A protein and the small-molecule ligand that binds it are described below.
Small molecule (SMILES): CC(=O)N[C@@H]1[C@@H](O)[C@H](O)[C@@H](CO)O[C@H]1O

Binding-site contacts:
Ligand atom O7 contacts residue GLU132 of chain 1.B at 2.7 Å (salt-bridge).
Ligand atom C7 contacts residue ASN165 of chain 1.B at 3.2 Å.
Ligand atom O5 contacts residue GLU132 of chain 1.B at 4.2 Å.
Ligand atom O3 contacts residue GLU132 of chain 1.B at 2.9 Å (salt-bridge).
Ligand atom O7 contacts residue ASN164 of chain 1.B at 3.5 Å.
Ligand atom C2 contacts residue GLU132 of chain 1.B at 3.3 Å.
Ligand atom C4 contacts residue LYS113 of chain 1.B at 3.8 Å.
Ligand atom O3 contacts residue LYS113 of chain 1.B at 2.9 Å (salt-bridge).
Ligand atom O6 contacts residue GLU132 of chain 1.B at 4.4 Å.
Ligand atom N2 contacts residue SER112 of chain 1.B at 3.9 Å.
Ligand atom C1 contacts residue ASN165 of chain 1.B at 1.4 Å.
Ligand atom O7 contacts residue ASN165 of chain 1.B at 3.2 Å.
Ligand atom O6 contacts residue THR167 of chain 1.B at 4.2 Å.
Ligand atom C4 contacts residue ASN165 of chain 1.B at 4.3 Å.
Ligand atom O7 contacts residue SER112 of chain 1.B at 3.3 Å (h-bond).
Ligand atom C4 contacts residue GLU132 of chain 1.B at 3.2 Å.
Ligand atom C2 contacts residue ASN165 of chain 1.B at 2.5 Å.
Ligand atom O5 contacts residue ASN165 of chain 1.B at 2.4 Å (h-bond).
Ligand atom C3 contacts residue SER112 of chain 1.B at 3.5 Å.
Ligand atom C7 contacts residue GLU132 of chain 1.B at 3.5 Å.
Ligand atom C1 contacts residue GLU132 of chain 1.B at 4.3 Å.
Ligand atom O3 contacts residue THR114 of chain 1.B at 4.3 Å.
Ligand atom C4 contacts residue SER112 of chain 1.B at 4.3 Å.
Ligand atom O3 contacts residue SER112 of chain 1.B at 2.3 Å (h-bond).
Ligand atom O4 contacts residue LYS113 of chain 1.B at 3.1 Å (salt-bridge).
Ligand atom C3 contacts residue LYS113 of chain 1.B at 3.9 Å.
Ligand atom C2 contacts residue SER112 of chain 1.B at 3.9 Å.
Ligand atom C7 contacts residue SER112 of chain 1.B at 3.3 Å.
Ligand atom C8 contacts residue ASN165 of chain 1.B at 4.3 Å.
Ligand atom C5 contacts residue ASN165 of chain 1.B at 3.7 Å.
Ligand atom C8 contacts residue SER112 of chain 1.B at 3.4 Å.
Ligand atom C5 contacts residue GLU132 of chain 1.B at 4.3 Å.
Ligand atom N2 contacts residue ASN165 of chain 1.B at 2.9 Å (h-bond).
Ligand atom O6 contacts residue ASN165 of chain 1.B at 3.9 Å.
Ligand atom C3 contacts residue ASN165 of chain 1.B at 3.8 Å.
Ligand atom N2 contacts residue GLU132 of chain 1.B at 4.0 Å.
Ligand atom C3 contacts residue GLU132 of chain 1.B at 3.3 Å.
Ligand atom O4 contacts residue GLU132 of chain 1.B at 4.2 Å.

Sequence of chain 1.B:
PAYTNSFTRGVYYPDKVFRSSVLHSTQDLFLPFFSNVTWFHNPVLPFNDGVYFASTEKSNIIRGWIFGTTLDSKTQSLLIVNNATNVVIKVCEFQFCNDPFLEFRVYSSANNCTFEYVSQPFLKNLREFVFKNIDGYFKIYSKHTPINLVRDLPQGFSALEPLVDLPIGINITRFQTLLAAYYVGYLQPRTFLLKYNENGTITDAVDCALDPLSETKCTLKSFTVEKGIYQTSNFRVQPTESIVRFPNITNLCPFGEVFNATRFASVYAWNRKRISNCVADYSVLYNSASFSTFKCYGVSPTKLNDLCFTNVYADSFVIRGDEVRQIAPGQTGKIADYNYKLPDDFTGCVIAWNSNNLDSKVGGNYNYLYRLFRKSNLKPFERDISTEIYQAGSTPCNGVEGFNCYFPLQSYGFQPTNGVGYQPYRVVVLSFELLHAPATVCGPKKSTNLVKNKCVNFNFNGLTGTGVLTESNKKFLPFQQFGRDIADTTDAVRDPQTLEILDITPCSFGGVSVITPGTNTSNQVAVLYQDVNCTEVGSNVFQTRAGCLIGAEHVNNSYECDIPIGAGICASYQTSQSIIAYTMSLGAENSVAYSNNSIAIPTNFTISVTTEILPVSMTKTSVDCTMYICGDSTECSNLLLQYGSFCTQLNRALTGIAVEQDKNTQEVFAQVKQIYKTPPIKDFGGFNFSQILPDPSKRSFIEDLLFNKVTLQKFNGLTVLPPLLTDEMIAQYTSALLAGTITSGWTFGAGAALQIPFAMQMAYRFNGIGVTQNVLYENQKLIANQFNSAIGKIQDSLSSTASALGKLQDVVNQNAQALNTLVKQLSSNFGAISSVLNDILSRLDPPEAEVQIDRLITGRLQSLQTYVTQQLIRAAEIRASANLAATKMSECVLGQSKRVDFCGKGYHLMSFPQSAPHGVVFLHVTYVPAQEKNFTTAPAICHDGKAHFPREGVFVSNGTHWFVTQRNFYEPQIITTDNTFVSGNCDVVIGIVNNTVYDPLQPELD